Binding-site contacts:
Ligand atom O1 contacts residue ASP4 of chain 1.B at 4.3 Å.
Ligand atom C6 contacts residue PHE32 of chain 1.A at 4.0 Å (hydrophobic).
Ligand atom O1 contacts residue MET39 of chain 1.A at 3.4 Å.
Ligand atom C13 contacts residue ASP4 of chain 1.B at 2.4 Å.
Ligand atom N4 contacts residue ASP4 of chain 1.B at 1.3 Å.
Ligand atom C8 contacts residue ASP11 of chain 1.B at 2.1 Å.
Ligand atom N3 contacts residue LYS28 of chain 1.A at 4.2 Å.
Ligand atom O1 contacts residue GLN36 of chain 1.A at 3.1 Å (h-bond).
Ligand atom N3 contacts residue ASP11 of chain 1.B at 1.3 Å.
Ligand atom C1 contacts residue ASP4 of chain 1.B at 3.3 Å.
Ligand atom C2 contacts residue GLN36 of chain 1.A at 3.3 Å.
Ligand atom C1 contacts residue GLN36 of chain 1.A at 3.7 Å.
Ligand atom C4 contacts residue PHE32 of chain 1.A at 3.8 Å (hydrophobic).
Ligand atom C1 contacts residue MET39 of chain 1.A at 4.3 Å (hydrophobic).
Ligand atom C5 contacts residue PHE32 of chain 1.A at 4.3 Å (hydrophobic).
Ligand atom N2 contacts residue ASP11 of chain 1.B at 3.8 Å.
Ligand atom C9 contacts residue LEU31 of chain 1.A at 4.4 Å (hydrophobic).
Ligand atom C3 contacts residue PHE32 of chain 1.A at 4.5 Å (hydrophobic).
Ligand atom N1 contacts residue ASP4 of chain 1.B at 3.4 Å.
Ligand atom C9 contacts residue LYS28 of chain 1.A at 3.0 Å.
Ligand atom C9 contacts residue ASP11 of chain 1.B at 2.4 Å.
Ligand atom C7 contacts residue ASP11 of chain 1.B at 2.9 Å.
Ligand atom O2 contacts residue ALA8 of chain 1.B at 4.1 Å.
Ligand atom C2 contacts residue PHE32 of chain 1.A at 4.5 Å (hydrophobic).
Ligand atom N1 contacts residue GLN36 of chain 1.A at 3.8 Å.
Ligand atom C9 contacts residue PHE32 of chain 1.A at 3.8 Å (hydrophobic).
Ligand atom O2 contacts residue ASP11 of chain 1.B at 3.2 Å.
Ligand atom C14 contacts residue ASP4 of chain 1.B at 2.4 Å.

Sequence of chain 1.A:
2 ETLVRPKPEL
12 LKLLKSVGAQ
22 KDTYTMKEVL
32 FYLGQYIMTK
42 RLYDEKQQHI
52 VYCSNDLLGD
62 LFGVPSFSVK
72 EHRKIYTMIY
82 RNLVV

Sequence of chain 1.B:
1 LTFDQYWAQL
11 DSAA

This small molecule binds to this protein.
Small molecule (SMILES): CNCC(=O)NCc1cccc(CNC(=O)CNC)c1